The small molecule below binds the protein below.
Small molecule (SMILES): O=C(O)[C@H](Cc1ccccc1)NC(=O)[C@@H]1CCCCN1C(=O)CCC1CCCCC1

Sequence of chain 1.A:
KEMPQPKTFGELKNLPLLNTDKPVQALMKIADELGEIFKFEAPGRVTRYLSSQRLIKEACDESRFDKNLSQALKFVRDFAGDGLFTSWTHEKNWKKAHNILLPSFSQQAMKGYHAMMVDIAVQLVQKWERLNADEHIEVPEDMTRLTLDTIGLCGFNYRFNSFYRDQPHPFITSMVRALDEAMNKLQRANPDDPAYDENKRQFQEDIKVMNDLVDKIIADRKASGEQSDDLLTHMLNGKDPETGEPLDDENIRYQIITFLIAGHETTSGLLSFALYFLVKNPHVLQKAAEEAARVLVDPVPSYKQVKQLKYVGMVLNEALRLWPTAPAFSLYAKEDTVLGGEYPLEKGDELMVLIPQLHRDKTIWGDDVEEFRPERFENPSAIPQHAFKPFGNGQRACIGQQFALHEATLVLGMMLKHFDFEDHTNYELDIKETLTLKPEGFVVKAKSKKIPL

Binding-site contacts:
Ligand atom C29 contacts residue PHE88 of chain 1.A at 3.5 Å (hydrophobic).
Ligand atom C26 contacts residue LEU438 of chain 1.A at 3.6 Å (hydrophobic).
Ligand atom C29 contacts residue LEU438 of chain 1.A at 3.3 Å (hydrophobic).
Ligand atom C8 contacts residue TYR52 of chain 1.A at 3.4 Å (hydrophobic).
Ligand atom C7 contacts residue LEU21 of chain 1.A at 3.4 Å (hydrophobic).
Ligand atom C10 contacts residue ARG48 of chain 1.A at 3.2 Å.
Ligand atom C27 contacts residue PRO330 of chain 1.A at 3.6 Å (hydrophobic).
Ligand atom O1 contacts residue SER73 of chain 1.A at 3.4 Å.
Ligand atom C9 contacts residue ARG48 of chain 1.A at 3.4 Å.
Ligand atom O22 contacts residue ALA331 of chain 1.A at 3.6 Å.
Ligand atom O15 contacts residue LEU30 of chain 1.A at 3.9 Å.
Ligand atom C28 contacts residue PHE88 of chain 1.A at 3.8 Å (hydrophobic).
Ligand atom C4 contacts residue TYR52 of chain 1.A at 3.8 Å (hydrophobic).
Ligand atom C13 contacts residue TYR52 of chain 1.A at 3.7 Å (hydrophobic).
Ligand atom C27 contacts residue LEU438 of chain 1.A at 3.6 Å (hydrophobic).
Ligand atom C12 contacts residue ARG48 of chain 1.A at 3.7 Å.
Ligand atom C12 contacts residue LEU21 of chain 1.A at 3.7 Å (hydrophobic).
Ligand atom O15 contacts residue TYR52 of chain 1.A at 2.6 Å (h-bond).
Ligand atom C6 contacts residue TYR52 of chain 1.A at 3.6 Å (hydrophobic).
Ligand atom C19 contacts residue VAL27 of chain 1.A at 3.6 Å (hydrophobic).
Ligand atom O3 contacts residue GLN74 of chain 1.A at 2.9 Å (h-bond).
Ligand atom C9 contacts residue PHE43 of chain 1.A at 3.8 Å (hydrophobic).
Ligand atom O15 contacts residue MET355 of chain 1.A at 3.8 Å.
Ligand atom C24 contacts residue ALA75 of chain 1.A at 3.5 Å (hydrophobic).
Ligand atom C2 contacts residue SER73 of chain 1.A at 3.6 Å.
Ligand atom O1 contacts residue ALA75 of chain 1.A at 2.9 Å (h-bond).
Ligand atom O3 contacts residue ARG48 of chain 1.A at 2.8 Å (salt-bridge).
Ligand atom C2 contacts residue GLN74 of chain 1.A at 3.5 Å.
Ligand atom C28 contacts residue ALA329 of chain 1.A at 3.8 Å (hydrophobic).
Ligand atom C11 contacts residue ARG48 of chain 1.A at 3.4 Å.
Ligand atom O3 contacts residue SER73 of chain 1.A at 3.6 Å.
Ligand atom C27 contacts residue ALA329 of chain 1.A at 3.6 Å (hydrophobic).
Ligand atom C20 contacts residue VAL27 of chain 1.A at 3.8 Å (hydrophobic).
Ligand atom C6 contacts residue LEU21 of chain 1.A at 3.3 Å (hydrophobic).
Ligand atom C8 contacts residue ARG48 of chain 1.A at 3.8 Å.
Ligand atom C30 contacts residue LEU438 of chain 1.A at 3.5 Å (hydrophobic).
Ligand atom C13 contacts residue MET355 of chain 1.A at 3.8 Å (hydrophobic).
Ligand atom C2 contacts residue ARG48 of chain 1.A at 3.9 Å.
Ligand atom C23 contacts residue ALA75 of chain 1.A at 3.6 Å (hydrophobic).
Ligand atom O1 contacts residue GLN74 of chain 1.A at 3.3 Å (h-bond).